Sequence of chain 1.E:
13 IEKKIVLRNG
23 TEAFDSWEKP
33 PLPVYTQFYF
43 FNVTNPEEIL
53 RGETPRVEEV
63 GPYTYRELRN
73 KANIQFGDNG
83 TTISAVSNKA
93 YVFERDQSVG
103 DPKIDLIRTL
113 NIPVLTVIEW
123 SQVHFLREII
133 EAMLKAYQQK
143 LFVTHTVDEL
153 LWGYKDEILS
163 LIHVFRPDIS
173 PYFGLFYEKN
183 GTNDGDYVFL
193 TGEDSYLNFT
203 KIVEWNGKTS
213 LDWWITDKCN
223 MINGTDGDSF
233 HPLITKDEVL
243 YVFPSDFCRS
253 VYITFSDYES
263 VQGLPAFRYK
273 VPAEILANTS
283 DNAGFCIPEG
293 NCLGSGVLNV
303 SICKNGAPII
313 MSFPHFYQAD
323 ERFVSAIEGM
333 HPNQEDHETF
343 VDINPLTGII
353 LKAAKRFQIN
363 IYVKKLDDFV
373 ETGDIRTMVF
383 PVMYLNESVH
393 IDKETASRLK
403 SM

This small molecule binds to this protein.
Small molecule (SMILES): CC(=O)N[C@H]1[C@H](O[C@H]2[C@H](O)[C@@H](NC(C)=O)CO[C@@H]2CO)O[C@H](CO)[C@@H](O[C@@H]2O[C@H](CO)[C@@H](O)[C@H](O[C@H]3O[C@H](CO)[C@@H](O)[C@H](O)[C@@H]3O)[C@@H]2O)[C@@H]1O

Sequence of chain 22.E:
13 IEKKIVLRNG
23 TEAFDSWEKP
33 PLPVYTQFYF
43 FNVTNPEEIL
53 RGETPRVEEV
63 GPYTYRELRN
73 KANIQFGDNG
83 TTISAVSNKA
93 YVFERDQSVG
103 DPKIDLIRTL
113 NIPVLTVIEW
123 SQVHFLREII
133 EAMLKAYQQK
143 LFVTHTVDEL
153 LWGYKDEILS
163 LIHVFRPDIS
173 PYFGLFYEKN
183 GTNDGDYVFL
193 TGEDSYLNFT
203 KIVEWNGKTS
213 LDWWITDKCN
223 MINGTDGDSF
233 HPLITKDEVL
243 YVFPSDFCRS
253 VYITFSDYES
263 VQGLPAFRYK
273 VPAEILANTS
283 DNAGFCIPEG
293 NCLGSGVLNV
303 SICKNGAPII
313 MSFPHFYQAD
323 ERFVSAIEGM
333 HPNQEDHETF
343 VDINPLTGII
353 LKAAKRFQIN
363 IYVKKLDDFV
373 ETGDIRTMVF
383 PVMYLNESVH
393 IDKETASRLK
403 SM

Binding-site contacts:
Ligand atom N2 contacts residue ASN44 of chain 1.E at 2.9 Å (h-bond).
Ligand atom C8 contacts residue THR146 of chain 1.E at 4.1 Å.
Ligand atom N2 contacts residue LEU108 of chain 1.E at 2.7 Å (h-bond).
Ligand atom C5 contacts residue ASN44 of chain 1.E at 3.7 Å.
Ligand atom C4 contacts residue ASN44 of chain 1.E at 4.3 Å.
Ligand atom O5 contacts residue ASN44 of chain 1.E at 2.4 Å (h-bond).
Ligand atom O6 contacts residue VAL45 of chain 1.E at 3.9 Å.
Ligand atom C8 contacts residue LEU108 of chain 1.E at 3.7 Å (hydrophobic).
Ligand atom C1 contacts residue ASN44 of chain 1.E at 1.4 Å.
Ligand atom C1 contacts residue LEU108 of chain 1.E at 3.9 Å (hydrophobic).
Ligand atom C3 contacts residue LEU108 of chain 1.E at 3.5 Å (hydrophobic).
Ligand atom C5 contacts residue ARG110 of chain 1.E at 4.4 Å.
Ligand atom C6 contacts residue ARG110 of chain 1.E at 3.5 Å.
Ligand atom C2 contacts residue ASN44 of chain 1.E at 2.5 Å.
Ligand atom C8 contacts residue VAL62 of chain 1.E at 3.8 Å (hydrophobic).
Ligand atom N2 contacts residue ILE109 of chain 1.E at 4.5 Å.
Ligand atom O7 contacts residue THR146 of chain 1.E at 3.3 Å.
Ligand atom C8 contacts residue ILE109 of chain 1.E at 3.8 Å (hydrophobic).
Ligand atom C8 contacts residue ASN44 of chain 1.E at 4.5 Å.
Ligand atom C7 contacts residue THR146 of chain 1.E at 4.2 Å.
Ligand atom C2 contacts residue LEU108 of chain 1.E at 3.5 Å (hydrophobic).
Ligand atom C7 contacts residue ASN44 of chain 1.E at 3.4 Å.
Ligand atom O7 contacts residue ASN44 of chain 1.E at 3.7 Å.
Ligand atom O6 contacts residue ARG110 of chain 1.E at 2.9 Å (salt-bridge).
Ligand atom O7 contacts residue LEU108 of chain 1.E at 3.7 Å.
Ligand atom O3 contacts residue LEU108 of chain 1.E at 4.0 Å.
Ligand atom O6 contacts residue GLU55 of chain 22.E at 3.7 Å.
Ligand atom C7 contacts residue LEU108 of chain 1.E at 3.6 Å (hydrophobic).
Ligand atom C3 contacts residue ASN44 of chain 1.E at 3.8 Å.
Ligand atom C6 contacts residue GLU55 of chain 22.E at 3.5 Å.